Binding-site contacts:
Ligand atom O7 contacts residue GLY105 of chain 1.A at 2.9 Å (h-bond).
Ligand atom C6 contacts residue SER214 of chain 1.A at 3.4 Å.
Ligand atom C1 contacts residue SER1 of chain 1.I at 1.4 Å.
Ligand atom O4 contacts residue LEU213 of chain 1.A at 3.1 Å (h-bond).
Ligand atom C3 contacts residue ASP87 of chain 1.A at 3.5 Å.
Ligand atom O3 contacts residue GLY105 of chain 1.A at 3.0 Å (h-bond).
Ligand atom N2 contacts residue SO41 of chain 1.D at 3.1 Å (h-bond).
Ligand atom O3 contacts residue ASP87 of chain 1.A at 2.5 Å (salt-bridge).
Ligand atom C6 contacts residue HIS217 of chain 1.A at 3.6 Å.
Ligand atom O3 contacts residue GLY104 of chain 1.A at 3.8 Å.
Ligand atom O6 contacts residue SER214 of chain 1.A at 2.6 Å (h-bond).
Ligand atom N2 contacts residue SER1 of chain 1.I at 2.8 Å (h-bond).
Ligand atom C2 contacts residue SO41 of chain 1.D at 3.9 Å.
Ligand atom O6 contacts residue HIS217 of chain 1.A at 3.3 Å (h-bond).
Ligand atom N2 contacts residue ASN129 of chain 1.A at 3.5 Å (h-bond).
Ligand atom C7 contacts residue GLY105 of chain 1.A at 3.8 Å.
Ligand atom C7 contacts residue ASN129 of chain 1.A at 3.8 Å.
Ligand atom C8 contacts residue SO41 of chain 1.D at 3.9 Å.
Ligand atom O3 contacts residue PHE127 of chain 1.A at 3.9 Å.
Ligand atom C2 contacts residue SER1 of chain 1.I at 2.4 Å.
Ligand atom O4 contacts residue ALA86 of chain 1.A at 3.8 Å.
Ligand atom C3 contacts residue SER1 of chain 1.I at 2.9 Å.
Ligand atom O5 contacts residue LEU213 of chain 1.A at 3.6 Å.
Ligand atom C3 contacts residue ASN129 of chain 1.A at 3.3 Å.
Ligand atom C7 contacts residue SO41 of chain 1.D at 4.0 Å.
Ligand atom C4 contacts residue ALA86 of chain 1.A at 4.0 Å (hydrophobic).
Ligand atom C6 contacts residue LEU213 of chain 1.A at 3.8 Å (hydrophobic).
Ligand atom O3 contacts residue ASN129 of chain 1.A at 2.9 Å (h-bond).
Ligand atom C5 contacts residue SER1 of chain 1.I at 2.8 Å.
Ligand atom O7 contacts residue LEU213 of chain 1.A at 3.7 Å.
Ligand atom C2 contacts residue LEU213 of chain 1.A at 3.9 Å (hydrophobic).
Ligand atom C4 contacts residue SER1 of chain 1.I at 3.4 Å.
Ligand atom O4 contacts residue ASP87 of chain 1.A at 2.7 Å (salt-bridge).
Ligand atom O4 contacts residue GLY212 of chain 1.A at 3.3 Å.
Ligand atom C3 contacts residue PHE127 of chain 1.A at 3.5 Å (hydrophobic).
Ligand atom O7 contacts residue GLY104 of chain 1.A at 3.8 Å.
Ligand atom C5 contacts residue PHE127 of chain 1.A at 3.9 Å (hydrophobic).
Ligand atom C4 contacts residue ASP87 of chain 1.A at 3.5 Å.
Ligand atom O5 contacts residue SER1 of chain 1.I at 2.3 Å (h-bond).
Ligand atom C4 contacts residue PHE127 of chain 1.A at 3.7 Å (hydrophobic).

Sequence of chain 1.A:
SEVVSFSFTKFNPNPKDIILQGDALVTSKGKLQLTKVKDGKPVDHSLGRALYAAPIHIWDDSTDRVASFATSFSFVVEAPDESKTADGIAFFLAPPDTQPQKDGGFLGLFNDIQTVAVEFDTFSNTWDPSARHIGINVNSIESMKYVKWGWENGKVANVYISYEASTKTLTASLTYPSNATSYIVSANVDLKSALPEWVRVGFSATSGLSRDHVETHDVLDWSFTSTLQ

This protein binds this small molecule.
Small molecule (SMILES): CC(=O)N[C@@H]1[C@@H](O)[C@@H](O)[C@@H](CO)O[C@@H]1O